Sequence of chain 1.A:
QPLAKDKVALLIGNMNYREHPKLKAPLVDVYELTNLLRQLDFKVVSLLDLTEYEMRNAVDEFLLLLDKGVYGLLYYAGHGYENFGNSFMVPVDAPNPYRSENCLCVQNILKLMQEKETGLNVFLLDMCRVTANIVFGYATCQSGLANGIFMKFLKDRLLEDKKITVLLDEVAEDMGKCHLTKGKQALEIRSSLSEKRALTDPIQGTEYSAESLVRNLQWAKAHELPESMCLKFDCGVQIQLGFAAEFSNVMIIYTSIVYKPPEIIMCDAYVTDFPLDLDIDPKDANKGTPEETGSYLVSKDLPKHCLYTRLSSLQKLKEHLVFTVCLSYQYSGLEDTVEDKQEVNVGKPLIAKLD

This small molecule binds to this protein.
Small molecule (SMILES): CO[C@@H](C)c1c(NC(=O)Nc2cnc(C(=O)N3CCCC3)c(Cl)c2)cnc2cc(Cl)nn12

Binding-site contacts:
Ligand atom C8 contacts residue ASN69 of chain 1.A at 3.7 Å.
Ligand atom C20 contacts residue ALA21 of chain 1.A at 3.1 Å (hydrophobic).
Ligand atom C15 contacts residue ALA70 of chain 1.A at 3.5 Å (hydrophobic).
Ligand atom C6 contacts residue GLU73 of chain 1.A at 3.5 Å.
Ligand atom N18 contacts residue VAL57 of chain 1.A at 3.5 Å.
Ligand atom C32 contacts residue ILE388 of chain 1.A at 3.6 Å (hydrophobic).
Ligand atom C29 contacts residue GLN352 of chain 1.A at 3.2 Å.
Ligand atom N17 contacts residue LEU77 of chain 1.A at 3.6 Å.
Ligand atom O23 contacts residue GLU73 of chain 1.A at 3.5 Å (salt-bridge).
Ligand atom C24 contacts residue GLN255 of chain 1.A at 3.3 Å.
Ligand atom C31 contacts residue ILE388 of chain 1.A at 3.6 Å (hydrophobic).
Ligand atom C1 contacts residue GLU73 of chain 1.A at 3.7 Å.
Ligand atom N18 contacts residue LEU77 of chain 1.A at 3.5 Å.
Ligand atom CL2 contacts residue VAL20 of chain 1.A at 3.7 Å.
Ligand atom C31 contacts residue ASP392 of chain 1.A at 3.5 Å.
Ligand atom N5 contacts residue ASN69 of chain 1.A at 3.5 Å.
Ligand atom N14 contacts residue PHE74 of chain 1.A at 3.7 Å.
Ligand atom C13 contacts residue VAL57 of chain 1.A at 3.8 Å (hydrophobic).
Ligand atom C20 contacts residue VAL57 of chain 1.A at 3.7 Å (hydrophobic).
Ligand atom O9 contacts residue GLU66 of chain 1.A at 3.5 Å.
Ligand atom C19 contacts residue VAL57 of chain 1.A at 3.7 Å (hydrophobic).
Ligand atom C30 contacts residue GLN352 of chain 1.A at 3.4 Å.
Ligand atom O27 contacts residue ALA70 of chain 1.A at 3.7 Å.
Ligand atom CL2 contacts residue TRP256 of chain 1.A at 3.7 Å.
Ligand atom N25 contacts residue GLU73 of chain 1.A at 3.2 Å (salt-bridge).
Ligand atom C19 contacts residue LEU77 of chain 1.A at 3.5 Å (hydrophobic).
Ligand atom CL2 contacts residue LYS55 of chain 1.A at 3.3 Å.
Ligand atom C1 contacts residue LEU391 of chain 1.A at 3.8 Å (hydrophobic).
Ligand atom O9 contacts residue ASN69 of chain 1.A at 2.9 Å (h-bond).
Ligand atom C31 contacts residue GLN352 of chain 1.A at 3.7 Å.
Ligand atom N17 contacts residue VAL57 of chain 1.A at 3.4 Å.
Ligand atom C28 contacts residue GLN255 of chain 1.A at 3.6 Å.
Ligand atom N11 contacts residue GLU73 of chain 1.A at 2.8 Å (salt-bridge).
Ligand atom C16 contacts residue VAL57 of chain 1.A at 3.5 Å (hydrophobic).
Ligand atom C20 contacts residue LEU77 of chain 1.A at 3.6 Å (hydrophobic).
Ligand atom O23 contacts residue GLN255 of chain 1.A at 3.6 Å.
Ligand atom N11 contacts residue LEU391 of chain 1.A at 3.6 Å.
Ligand atom C16 contacts residue LEU77 of chain 1.A at 3.7 Å (hydrophobic).
Ligand atom N14 contacts residue LEU22 of chain 1.A at 3.6 Å.
Ligand atom C26 contacts residue GLU73 of chain 1.A at 3.5 Å.